Binding-site contacts:
Ligand atom O contacts residue ARG43 of chain 1.E at 2.8 Å (salt-bridge).
Ligand atom O contacts residue ARG50 of chain 1.E at 3.4 Å.
Ligand atom CD2 contacts residue ASP258 of chain 1.E at 3.4 Å.
Ligand atom N contacts residue ASP258 of chain 1.E at 3.2 Å (salt-bridge).
Ligand atom CB contacts residue ASP258 of chain 1.E at 3.5 Å.
Ligand atom CD2 contacts residue ARG50 of chain 1.E at 3.6 Å.
Ligand atom NE contacts residue ILE51 of chain 1.E at 3.7 Å.
Ligand atom C contacts residue ARG43 of chain 1.E at 3.7 Å.
Ligand atom CG2 contacts residue MET259 of chain 1.E at 3.7 Å (hydrophobic).
Ligand atom O contacts residue ARG49 of chain 1.E at 3.1 Å (salt-bridge).
Ligand atom CZ contacts residue THR246 of chain 1.E at 3.3 Å.
Ligand atom NH2 contacts residue ASP228 of chain 1.E at 2.7 Å (salt-bridge).
Ligand atom C contacts residue ARG49 of chain 1.E at 3.6 Å.
Ligand atom N contacts residue ARG49 of chain 1.E at 3.6 Å (salt-bridge).
Ligand atom CA contacts residue ASP258 of chain 1.E at 3.6 Å.
Ligand atom N contacts residue PRO57 of chain 1.E at 3.5 Å.
Ligand atom N contacts residue ASP258 of chain 1.E at 3.2 Å (salt-bridge).
Ligand atom CD contacts residue ARG50 of chain 1.E at 3.3 Å.
Ligand atom CB contacts residue ASP258 of chain 1.E at 3.7 Å.
Ligand atom NE contacts residue ARG50 of chain 1.E at 3.1 Å (salt-bridge).
Ligand atom OG1 contacts residue ASP258 of chain 1.E at 3.3 Å.
Ligand atom N contacts residue ASP258 of chain 1.E at 2.8 Å (salt-bridge).
Ligand atom N contacts residue ARG49 of chain 1.E at 3.7 Å.
Ligand atom CB contacts residue ARG49 of chain 1.E at 3.7 Å.
Ligand atom CG contacts residue PRO57 of chain 1.E at 3.7 Å (hydrophobic).
Ligand atom CA contacts residue ASP258 of chain 1.E at 3.7 Å.
Ligand atom NH1 contacts residue ASP53 of chain 1.E at 3.0 Å (salt-bridge).
Ligand atom CD contacts residue LEU52 of chain 1.E at 3.3 Å (hydrophobic).
Ligand atom CG2 contacts residue ASP258 of chain 1.E at 3.5 Å.
Ligand atom O contacts residue ILE39 of chain 1.E at 3.7 Å.
Ligand atom CA contacts residue ASP258 of chain 1.E at 3.7 Å.
Ligand atom NH2 contacts residue THR246 of chain 1.E at 3.0 Å (h-bond).
Ligand atom CD2 contacts residue ARG43 of chain 1.E at 3.6 Å.
Ligand atom N contacts residue ARG49 of chain 1.E at 3.5 Å (salt-bridge).
Ligand atom NH1 contacts residue THR246 of chain 1.E at 3.2 Å (h-bond).
Ligand atom CB contacts residue MET259 of chain 1.E at 3.6 Å (hydrophobic).
Ligand atom CB contacts residue ARG49 of chain 1.E at 3.5 Å.
Ligand atom O contacts residue ARG43 of chain 1.E at 2.8 Å (salt-bridge).
Ligand atom OG1 contacts residue MET259 of chain 1.E at 2.6 Å (h-bond).
Ligand atom C contacts residue ASP258 of chain 1.E at 3.7 Å.

Sequence of chain 1.E:
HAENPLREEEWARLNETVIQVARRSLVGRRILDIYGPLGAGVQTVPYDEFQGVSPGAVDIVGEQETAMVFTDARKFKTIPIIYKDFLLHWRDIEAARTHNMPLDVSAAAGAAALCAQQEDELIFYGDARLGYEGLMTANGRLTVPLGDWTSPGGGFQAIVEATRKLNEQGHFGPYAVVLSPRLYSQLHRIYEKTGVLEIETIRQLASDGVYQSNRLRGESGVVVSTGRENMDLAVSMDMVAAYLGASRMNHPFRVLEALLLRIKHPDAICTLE

A small-molecule ligand and the protein it binds are described below.
Small molecule (SMILES): CC(C)C[C@H](NC(=O)CN)C(=O)N[C@H](C(=O)N[C@H](C(=O)NCC(=O)N[C@@H](CO)C(=O)N[C@@H](CC(C)C)C(=O)N[C@@H](CCCN=C(N)N)C(=O)NCC=O)C(C)C)[C@@H](C)O